Sequence of chain 1.A:
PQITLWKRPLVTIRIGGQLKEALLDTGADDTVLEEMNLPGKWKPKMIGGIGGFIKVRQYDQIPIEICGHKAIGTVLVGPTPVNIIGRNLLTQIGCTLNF

Binding-site contacts:
Ligand atom C6 contacts residue ALA28 of chain 1.B at 3.5 Å (hydrophobic).
Ligand atom O9 contacts residue ILE50 of chain 1.A at 3.2 Å.
Ligand atom O27 contacts residue ASP30 of chain 1.A at 3.1 Å (salt-bridge).
Ligand atom C17 contacts residue ASP25 of chain 1.A at 3.5 Å.
Ligand atom N25 contacts residue ILE47 of chain 1.A at 3.6 Å.
Ligand atom O18 contacts residue ASP25 of chain 1.A at 2.6 Å (salt-bridge).
Ligand atom C36 contacts residue GLY49 of chain 1.A at 3.6 Å.
Ligand atom O9 contacts residue GLY49 of chain 1.B at 3.4 Å.
Ligand atom C36 contacts residue PRO81 of chain 1.B at 3.5 Å (hydrophobic).
Ligand atom CL2 contacts residue GLY48 of chain 1.A at 3.1 Å.
Ligand atom C35 contacts residue VAL82 of chain 1.B at 3.6 Å (hydrophobic).
Ligand atom O18 contacts residue GLY27 of chain 1.A at 3.4 Å.
Ligand atom C32 contacts residue ASP25 of chain 1.B at 3.4 Å.
Ligand atom O27 contacts residue ALA28 of chain 1.A at 3.7 Å.
Ligand atom C23 contacts residue GLY48 of chain 1.A at 3.5 Å.
Ligand atom O23 contacts residue ALA28 of chain 1.A at 3.6 Å.
Ligand atom C35 contacts residue PRO81 of chain 1.B at 3.6 Å (hydrophobic).
Ligand atom CL1 contacts residue ASP29 of chain 1.A at 3.4 Å.
Ligand atom C24 contacts residue GLY48 of chain 1.A at 3.3 Å.
Ligand atom O27 contacts residue ASP29 of chain 1.A at 2.8 Å (salt-bridge).
Ligand atom C17 contacts residue ASP25 of chain 1.B at 3.3 Å.
Ligand atom C4 contacts residue GLY48 of chain 1.B at 3.4 Å.
Ligand atom O10 contacts residue ILE84 of chain 1.B at 3.5 Å.
Ligand atom O18 contacts residue ASP25 of chain 1.B at 2.5 Å (salt-bridge).
Ligand atom C12 contacts residue GLY27 of chain 1.B at 3.3 Å.
Ligand atom C33 contacts residue GLY27 of chain 1.A at 3.4 Å.
Ligand atom N25 contacts residue GLY48 of chain 1.A at 2.7 Å (h-bond).
Ligand atom C28 contacts residue ASP29 of chain 1.A at 3.6 Å.
Ligand atom C7 contacts residue ASP30 of chain 1.B at 3.5 Å.
Ligand atom C23 contacts residue ILE50 of chain 1.B at 3.4 Å (hydrophobic).
Ligand atom O1 contacts residue ASP30 of chain 1.B at 3.3 Å (salt-bridge).
Ligand atom C32 contacts residue GLY27 of chain 1.A at 3.7 Å.
Ligand atom C7 contacts residue ALA28 of chain 1.B at 3.5 Å (hydrophobic).
Ligand atom C34 contacts residue VAL82 of chain 1.B at 3.6 Å (hydrophobic).
Ligand atom C24 contacts residue ILE47 of chain 1.A at 3.6 Å (hydrophobic).
Ligand atom O10 contacts residue ILE50 of chain 1.A at 3.6 Å.
Ligand atom C36 contacts residue ILE50 of chain 1.A at 3.6 Å (hydrophobic).
Ligand atom N20 contacts residue GLY27 of chain 1.A at 3.3 Å (h-bond).
Ligand atom C16 contacts residue ASP25 of chain 1.B at 3.2 Å.
Ligand atom C1 contacts residue ASP30 of chain 1.B at 3.6 Å.

This small molecule binds to this protein.
Small molecule (SMILES): CC[C@H](C)CN(C[C@@H](O)[C@H](Cc1ccccc1)NC(=O)OCCNC(=O)C(Cl)Cl)S(=O)(=O)c1ccc(OC)cc1

Sequence of chain 1.B:
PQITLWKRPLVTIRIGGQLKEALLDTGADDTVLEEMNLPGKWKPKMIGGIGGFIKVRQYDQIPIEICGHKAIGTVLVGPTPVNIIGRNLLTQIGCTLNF